Sequence of chain 1.B:
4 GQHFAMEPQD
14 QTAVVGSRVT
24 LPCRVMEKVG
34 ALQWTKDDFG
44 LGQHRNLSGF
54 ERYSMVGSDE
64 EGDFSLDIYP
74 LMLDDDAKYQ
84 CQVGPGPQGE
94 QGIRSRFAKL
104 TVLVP

Binding-site contacts:
Ligand atom C6 contacts residue SER51 of chain 1.B at 3.7 Å.
Ligand atom C7 contacts residue ASN49 of chain 1.B at 3.5 Å.
Ligand atom O7 contacts residue ASN49 of chain 1.B at 3.6 Å.
Ligand atom C5 contacts residue ASN49 of chain 1.B at 3.6 Å.
Ligand atom C4 contacts residue ASN49 of chain 1.B at 4.2 Å.
Ligand atom O5 contacts residue SER51 of chain 1.B at 4.1 Å.
Ligand atom C1 contacts residue ASN49 of chain 1.B at 1.4 Å.
Ligand atom C3 contacts residue ASN49 of chain 1.B at 3.8 Å.
Ligand atom N2 contacts residue ASN49 of chain 1.B at 2.9 Å (h-bond).
Ligand atom C2 contacts residue ASN49 of chain 1.B at 2.4 Å.
Ligand atom C5 contacts residue SER51 of chain 1.B at 4.1 Å.
Ligand atom O5 contacts residue ASN49 of chain 1.B at 2.4 Å (h-bond).

A small-molecule ligand and the protein it binds are described below.
Small molecule (SMILES): CC(=O)N[C@@H]1[C@@H](O)[C@H](O)[C@@H](CO)O[C@H]1O